Binding-site contacts:
Ligand atom C2 contacts residue ASN416 of chain 1.A at 2.5 Å.
Ligand atom O5 contacts residue PRO261 of chain 1.A at 3.7 Å.
Ligand atom C8 contacts residue NAG1 of chain 1.U at 3.6 Å.
Ligand atom C5 contacts residue ASN416 of chain 1.A at 3.6 Å.
Ligand atom C3 contacts residue ASN416 of chain 1.A at 3.8 Å.
Ligand atom C6 contacts residue PRO261 of chain 1.A at 3.6 Å (hydrophobic).
Ligand atom C4 contacts residue ASN416 of chain 1.A at 4.2 Å.
Ligand atom C5 contacts residue PRO261 of chain 1.A at 4.1 Å (hydrophobic).
Ligand atom C6 contacts residue LEU235 of chain 1.A at 3.9 Å (hydrophobic).
Ligand atom N2 contacts residue ASN416 of chain 1.A at 3.1 Å (h-bond).
Ligand atom C1 contacts residue ASN416 of chain 1.A at 1.4 Å.
Ligand atom C7 contacts residue ASN416 of chain 1.A at 3.8 Å.
Ligand atom O5 contacts residue ASN416 of chain 1.A at 2.2 Å (h-bond).
Ligand atom O6 contacts residue LEU235 of chain 1.A at 4.4 Å.
Ligand atom O6 contacts residue PRO261 of chain 1.A at 4.4 Å.
Ligand atom O7 contacts residue GLN263 of chain 1.A at 3.7 Å.
Ligand atom O7 contacts residue ASN416 of chain 1.A at 4.0 Å.

A small-molecule ligand and the protein it binds are described below.
Small molecule (SMILES): CC(=O)N[C@H]1[C@H](O[C@H]2[C@H](O)[C@@H](NC(C)=O)CO[C@@H]2CO)O[C@H](CO)[C@@H](O)[C@@H]1O

Sequence of chain 1.A:
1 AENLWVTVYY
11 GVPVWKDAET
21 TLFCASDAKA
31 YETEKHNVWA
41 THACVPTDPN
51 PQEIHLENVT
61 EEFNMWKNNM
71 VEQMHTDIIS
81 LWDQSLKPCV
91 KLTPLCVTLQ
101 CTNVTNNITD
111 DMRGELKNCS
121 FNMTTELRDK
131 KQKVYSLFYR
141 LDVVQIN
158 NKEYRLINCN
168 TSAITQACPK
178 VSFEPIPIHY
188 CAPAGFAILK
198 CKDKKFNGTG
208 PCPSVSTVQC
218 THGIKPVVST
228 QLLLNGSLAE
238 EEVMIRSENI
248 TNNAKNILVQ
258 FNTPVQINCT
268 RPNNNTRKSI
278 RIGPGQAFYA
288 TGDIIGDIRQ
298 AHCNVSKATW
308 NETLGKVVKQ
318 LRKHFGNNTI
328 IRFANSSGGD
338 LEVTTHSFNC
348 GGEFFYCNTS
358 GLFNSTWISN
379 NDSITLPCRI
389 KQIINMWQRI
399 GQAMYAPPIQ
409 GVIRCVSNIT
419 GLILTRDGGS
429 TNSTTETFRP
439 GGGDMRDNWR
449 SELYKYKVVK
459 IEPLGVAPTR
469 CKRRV